The small molecule below binds the protein below.
Small molecule (SMILES): Nc1nc2c(ncn2COC(CO)CO)c(=O)[nH]1

Sequence of chain 5.A:
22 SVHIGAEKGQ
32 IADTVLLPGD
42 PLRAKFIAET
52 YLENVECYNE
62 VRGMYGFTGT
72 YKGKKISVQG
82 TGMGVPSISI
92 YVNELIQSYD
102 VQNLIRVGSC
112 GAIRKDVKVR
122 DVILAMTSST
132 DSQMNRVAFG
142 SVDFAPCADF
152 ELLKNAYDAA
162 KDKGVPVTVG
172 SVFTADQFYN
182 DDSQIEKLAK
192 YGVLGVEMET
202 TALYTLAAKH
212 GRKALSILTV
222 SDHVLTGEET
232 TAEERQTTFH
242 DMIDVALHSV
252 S

Sequence of chain 3.A:
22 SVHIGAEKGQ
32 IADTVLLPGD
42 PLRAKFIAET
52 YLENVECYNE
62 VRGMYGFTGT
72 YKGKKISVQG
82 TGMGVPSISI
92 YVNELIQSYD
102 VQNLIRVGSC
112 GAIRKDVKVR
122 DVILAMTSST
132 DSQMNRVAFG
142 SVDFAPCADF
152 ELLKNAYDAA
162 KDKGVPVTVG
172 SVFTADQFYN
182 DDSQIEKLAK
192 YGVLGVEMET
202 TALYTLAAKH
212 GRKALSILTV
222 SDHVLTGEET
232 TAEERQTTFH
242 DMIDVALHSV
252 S

Binding-site contacts:
Ligand atom O3' contacts residue PHE179 of chain 3.A at 3.5 Å.
Ligand atom N3 contacts residue GLU198 of chain 3.A at 3.7 Å.
Ligand atom N2 contacts residue VAL197 of chain 3.A at 3.6 Å.
Ligand atom O6 contacts residue GLY112 of chain 3.A at 3.5 Å.
Ligand atom C8 contacts residue SER110 of chain 3.A at 3.4 Å.
Ligand atom N3 contacts residue MET199 of chain 3.A at 3.8 Å.
Ligand atom O4' contacts residue GLU200 of chain 3.A at 2.7 Å (salt-bridge).
Ligand atom C8 contacts residue SER222 of chain 3.A at 3.5 Å.
Ligand atom C5 contacts residue GLY112 of chain 3.A at 3.4 Å.
Ligand atom O6 contacts residue ASP223 of chain 3.A at 3.8 Å.
Ligand atom N7 contacts residue GLY112 of chain 3.A at 3.2 Å (h-bond).
Ligand atom O4' contacts residue MET84 of chain 3.A at 3.8 Å.
Ligand atom O6 contacts residue VAL225 of chain 3.A at 3.5 Å.
Ligand atom C3' contacts residue MET84 of chain 3.A at 3.5 Å (hydrophobic).
Ligand atom N7 contacts residue SER222 of chain 3.A at 2.8 Å (h-bond).
Ligand atom C6 contacts residue GLY112 of chain 3.A at 3.8 Å.
Ligand atom N3 contacts residue VAL197 of chain 3.A at 3.6 Å (h-bond).
Ligand atom C3' contacts residue HIS24 of chain 5.A at 3.6 Å.
Ligand atom C2 contacts residue PHE179 of chain 3.A at 3.5 Å (hydrophobic).
Ligand atom C4' contacts residue MET199 of chain 3.A at 3.5 Å (hydrophobic).
Ligand atom N1 contacts residue PHE179 of chain 3.A at 3.8 Å.
Ligand atom N2 contacts residue PHE179 of chain 3.A at 3.6 Å.
Ligand atom C6 contacts residue PHE179 of chain 3.A at 3.9 Å (hydrophobic).
Ligand atom N2 contacts residue MET199 of chain 3.A at 3.7 Å.
Ligand atom O3' contacts residue HIS24 of chain 5.A at 2.7 Å (h-bond).
Ligand atom O3' contacts residue ARG63 of chain 5.A at 3.6 Å.
Ligand atom C4 contacts residue VAL197 of chain 3.A at 3.4 Å (hydrophobic).
Ligand atom N1 contacts residue VAL197 of chain 3.A at 3.6 Å.
Ligand atom N9 contacts residue SER110 of chain 3.A at 3.6 Å (h-bond).
Ligand atom C8 contacts residue GLY112 of chain 3.A at 3.9 Å.
Ligand atom N7 contacts residue CYS111 of chain 3.A at 3.4 Å.
Ligand atom C8 contacts residue CYS111 of chain 3.A at 3.5 Å (hydrophobic).
Ligand atom C3' contacts residue ARG63 of chain 5.A at 3.7 Å.
Ligand atom C6 contacts residue VAL197 of chain 3.A at 3.8 Å (hydrophobic).
Ligand atom C4' contacts residue GLU200 of chain 3.A at 3.3 Å.
Ligand atom C2' contacts residue MET199 of chain 3.A at 3.9 Å (hydrophobic).
Ligand atom C2 contacts residue VAL197 of chain 3.A at 3.8 Å (hydrophobic).
Ligand atom C5 contacts residue VAL197 of chain 3.A at 3.5 Å (hydrophobic).
Ligand atom N3 contacts residue PHE179 of chain 3.A at 3.8 Å.
Ligand atom C1' contacts residue SER110 of chain 3.A at 3.2 Å.